Binding-site contacts:
Ligand atom C22 contacts residue LYS33 of chain 1.K at 3.9 Å.
Ligand atom C10 contacts residue THR21 of chain 1.K at 3.6 Å.
Ligand atom C25 contacts residue ALA20 of chain 1.K at 3.8 Å (hydrophobic).
Ligand atom N1 contacts residue THR21 of chain 1.K at 3.0 Å (h-bond).
Ligand atom O19 contacts residue ALA20 of chain 1.K at 3.4 Å.
Ligand atom O8 contacts residue GLY47 of chain 1.K at 3.9 Å.
Ligand atom C7 contacts residue THR21 of chain 1.K at 3.9 Å.
Ligand atom C5 contacts residue ASP126 of chain 1.L at 3.9 Å.
Ligand atom O8 contacts residue GLY48 of chain 1.K at 3.9 Å.
Ligand atom C21 contacts residue THR1 of chain 1.K at 2.4 Å.
Ligand atom C21 contacts residue GLY47 of chain 1.K at 3.6 Å.
Ligand atom N4 contacts residue ASP126 of chain 1.L at 3.2 Å.
Ligand atom C22 contacts residue THR1 of chain 1.K at 2.8 Å.
Ligand atom C6 contacts residue ALA27 of chain 1.K at 3.6 Å (hydrophobic).
Ligand atom C3 contacts residue ASP126 of chain 1.L at 3.5 Å.
Ligand atom C23 contacts residue GLY47 of chain 1.K at 3.7 Å.
Ligand atom C11 contacts residue THR21 of chain 1.K at 3.3 Å.
Ligand atom C18 contacts residue GLY47 of chain 1.K at 3.6 Å.
Ligand atom N20 contacts residue THR1 of chain 1.K at 3.7 Å.
Ligand atom O28 contacts residue ALA46 of chain 1.K at 3.9 Å.
Ligand atom N9 contacts residue THR21 of chain 1.K at 2.9 Å (h-bond).
Ligand atom C24 contacts residue MET45 of chain 1.K at 3.9 Å (hydrophobic).
Ligand atom O28 contacts residue GLY47 of chain 1.K at 2.9 Å (h-bond).
Ligand atom C23 contacts residue ALA49 of chain 1.K at 3.9 Å (hydrophobic).
Ligand atom C21 contacts residue LYS33 of chain 1.K at 3.9 Å.
Ligand atom C2 contacts residue THR21 of chain 1.K at 3.9 Å.
Ligand atom O19 contacts residue THR21 of chain 1.K at 3.0 Å (h-bond).
Ligand atom C3 contacts residue ALA49 of chain 1.K at 3.6 Å (hydrophobic).
Ligand atom O28 contacts residue THR1 of chain 1.K at 2.4 Å (h-bond).
Ligand atom O8 contacts residue ALA49 of chain 1.K at 3.1 Å (h-bond).
Ligand atom C17 contacts residue THR21 of chain 1.K at 3.7 Å.
Ligand atom C22 contacts residue GLY47 of chain 1.K at 3.5 Å.
Ligand atom O27 contacts residue THR1 of chain 1.K at 2.3 Å (h-bond).
Ligand atom B26 contacts residue THR1 of chain 1.K at 1.4 Å.
Ligand atom C24 contacts residue ALA49 of chain 1.K at 3.8 Å (hydrophobic).
Ligand atom C13 contacts residue GLY47 of chain 1.K at 3.8 Å.
Ligand atom C10 contacts residue GLY47 of chain 1.K at 3.6 Å.
Ligand atom B26 contacts residue LYS33 of chain 1.K at 3.9 Å.
Ligand atom N20 contacts residue GLY47 of chain 1.K at 2.7 Å (h-bond).
Ligand atom C6 contacts residue THR21 of chain 1.K at 3.9 Å.

The protein below binds the small molecule below.
Small molecule (SMILES): CC(C)C[C@H](NC(=O)[C@H](Cc1ccccc1)NC(=O)c1cnccn1)B(O)O

Sequence of chain 1.K:
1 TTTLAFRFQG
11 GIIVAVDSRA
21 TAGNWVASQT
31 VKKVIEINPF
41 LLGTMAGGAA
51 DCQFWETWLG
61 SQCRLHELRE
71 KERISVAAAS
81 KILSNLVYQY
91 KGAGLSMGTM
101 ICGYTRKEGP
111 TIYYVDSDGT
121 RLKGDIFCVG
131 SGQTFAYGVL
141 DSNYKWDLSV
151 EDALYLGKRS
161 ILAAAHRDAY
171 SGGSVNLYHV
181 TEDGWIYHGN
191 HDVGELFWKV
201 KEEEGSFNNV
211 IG

Sequence of chain 1.L:
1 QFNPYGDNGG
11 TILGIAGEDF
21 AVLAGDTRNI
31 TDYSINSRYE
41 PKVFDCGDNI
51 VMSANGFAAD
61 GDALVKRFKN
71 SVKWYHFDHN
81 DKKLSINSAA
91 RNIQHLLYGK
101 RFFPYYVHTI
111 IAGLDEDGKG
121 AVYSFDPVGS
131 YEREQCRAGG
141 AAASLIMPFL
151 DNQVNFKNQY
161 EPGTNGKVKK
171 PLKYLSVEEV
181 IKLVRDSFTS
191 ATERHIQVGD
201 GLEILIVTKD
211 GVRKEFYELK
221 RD